Binding-site contacts:
Ligand atom C5 contacts residue ASN368 of chain 1.D at 3.7 Å.
Ligand atom C1 contacts residue ASN368 of chain 1.D at 1.4 Å.
Ligand atom C7 contacts residue ASN368 of chain 1.D at 3.8 Å.
Ligand atom C2 contacts residue ASN368 of chain 1.D at 2.5 Å.
Ligand atom C3 contacts residue ASN368 of chain 1.D at 3.8 Å.
Ligand atom C8 contacts residue ILE366 of chain 1.D at 3.8 Å (hydrophobic).
Ligand atom C4 contacts residue ASN368 of chain 1.D at 4.2 Å.
Ligand atom C8 contacts residue ASN350 of chain 1.D at 3.4 Å.
Ligand atom O5 contacts residue ASN368 of chain 1.D at 2.4 Å (h-bond).
Ligand atom N2 contacts residue ASN368 of chain 1.D at 2.9 Å (h-bond).
Ligand atom O7 contacts residue ASN368 of chain 1.D at 4.3 Å.

The small molecule below binds the protein below.
Small molecule (SMILES): CC(=O)N[C@@H]1[C@@H](O)[C@H](O)[C@@H](CO)O[C@H]1O

Sequence of chain 1.D:
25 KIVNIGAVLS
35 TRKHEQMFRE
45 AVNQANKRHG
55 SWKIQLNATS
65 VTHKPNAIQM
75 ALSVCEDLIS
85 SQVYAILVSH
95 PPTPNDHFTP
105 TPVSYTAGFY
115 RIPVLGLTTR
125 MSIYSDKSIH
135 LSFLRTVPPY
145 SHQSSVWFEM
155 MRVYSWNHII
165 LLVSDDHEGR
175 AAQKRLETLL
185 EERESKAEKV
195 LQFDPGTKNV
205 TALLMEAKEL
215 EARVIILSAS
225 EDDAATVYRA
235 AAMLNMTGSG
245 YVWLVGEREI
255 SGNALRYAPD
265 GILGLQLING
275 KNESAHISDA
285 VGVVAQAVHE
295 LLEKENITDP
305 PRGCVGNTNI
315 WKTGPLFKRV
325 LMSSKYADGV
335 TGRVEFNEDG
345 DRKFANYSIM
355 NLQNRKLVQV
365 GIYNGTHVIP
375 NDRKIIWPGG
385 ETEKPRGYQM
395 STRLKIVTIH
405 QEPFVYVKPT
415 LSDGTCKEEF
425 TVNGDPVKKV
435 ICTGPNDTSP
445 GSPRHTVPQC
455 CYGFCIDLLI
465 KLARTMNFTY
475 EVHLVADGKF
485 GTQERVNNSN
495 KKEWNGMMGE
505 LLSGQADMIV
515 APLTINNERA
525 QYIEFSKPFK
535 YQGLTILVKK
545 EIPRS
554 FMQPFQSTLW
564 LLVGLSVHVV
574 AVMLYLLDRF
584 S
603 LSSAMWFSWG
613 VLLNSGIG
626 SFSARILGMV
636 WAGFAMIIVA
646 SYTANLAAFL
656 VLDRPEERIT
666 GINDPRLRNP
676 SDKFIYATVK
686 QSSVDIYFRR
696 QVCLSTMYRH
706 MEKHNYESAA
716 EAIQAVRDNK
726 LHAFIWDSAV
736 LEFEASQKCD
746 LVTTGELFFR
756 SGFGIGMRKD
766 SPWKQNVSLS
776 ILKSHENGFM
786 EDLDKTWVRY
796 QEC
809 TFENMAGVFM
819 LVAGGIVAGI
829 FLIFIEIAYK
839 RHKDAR